Sequence of chain 1.B:
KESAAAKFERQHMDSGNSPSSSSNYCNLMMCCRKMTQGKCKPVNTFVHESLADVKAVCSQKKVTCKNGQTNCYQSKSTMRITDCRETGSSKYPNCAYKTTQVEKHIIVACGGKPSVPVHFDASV

The protein below binds the small molecule below.
Small molecule (SMILES): O=c1ccn([C@@H]2OC(CO)[C@@H](OP(=O)(O)O)[C@@H]2O)c(=O)[nH]1

Binding-site contacts:
Ligand atom O3' contacts residue HIS119 of chain 1.B at 4.1 Å.
Ligand atom C2' contacts residue PHE120 of chain 1.B at 3.6 Å (hydrophobic).
Ligand atom O2 contacts residue VAL43 of chain 1.B at 3.8 Å.
Ligand atom C2' contacts residue HIS119 of chain 1.B at 4.1 Å.
Ligand atom O4 contacts residue PHE120 of chain 1.B at 3.6 Å.
Ligand atom C5 contacts residue ASP121 of chain 1.B at 4.0 Å.
Ligand atom C4 contacts residue VAL43 of chain 1.B at 4.0 Å (hydrophobic).
Ligand atom O4 contacts residue SER123 of chain 1.B at 4.2 Å.
Ligand atom C1' contacts residue LYS41 of chain 1.B at 4.1 Å.
Ligand atom O4 contacts residue ARG85 of chain 1.B at 4.1 Å.
Ligand atom O2P contacts residue HIS119 of chain 1.B at 3.1 Å.
Ligand atom C4 contacts residue PHE120 of chain 1.B at 3.7 Å (hydrophobic).
Ligand atom C5 contacts residue VAL43 of chain 1.B at 4.1 Å (hydrophobic).
Ligand atom C2' contacts residue LYS41 of chain 1.B at 4.1 Å.
Ligand atom C2 contacts residue VAL43 of chain 1.B at 4.0 Å (hydrophobic).
Ligand atom O2' contacts residue HIS119 of chain 1.B at 3.4 Å (h-bond).
Ligand atom O3P contacts residue HIS119 of chain 1.B at 3.3 Å.
Ligand atom O2 contacts residue ASN44 of chain 1.B at 3.2 Å.
Ligand atom C2 contacts residue THR45 of chain 1.B at 3.6 Å.
Ligand atom O2 contacts residue HIS12 of chain 1.A at 3.5 Å.
Ligand atom C2 contacts residue PHE120 of chain 1.B at 3.7 Å (hydrophobic).
Ligand atom O2 contacts residue PHE120 of chain 1.B at 3.9 Å.
Ligand atom O4 contacts residue ALA122 of chain 1.B at 4.1 Å.
Ligand atom O4 contacts residue THR45 of chain 1.B at 3.5 Å (h-bond).
Ligand atom O3' contacts residue LYS41 of chain 1.B at 3.4 Å.
Ligand atom N1 contacts residue VAL43 of chain 1.B at 3.9 Å.
Ligand atom N3 contacts residue PHE120 of chain 1.B at 3.3 Å.
Ligand atom N3 contacts residue VAL43 of chain 1.B at 4.0 Å.
Ligand atom C2 contacts residue ASN44 of chain 1.B at 3.9 Å.
Ligand atom C6 contacts residue VAL43 of chain 1.B at 4.2 Å (hydrophobic).
Ligand atom O4' contacts residue VAL43 of chain 1.B at 3.5 Å (h-bond).
Ligand atom O3P contacts residue GLN11 of chain 1.A at 3.8 Å.
Ligand atom C1' contacts residue VAL43 of chain 1.B at 3.5 Å (hydrophobic).
Ligand atom O2' contacts residue PHE120 of chain 1.B at 2.3 Å (h-bond).
Ligand atom C3' contacts residue HIS119 of chain 1.B at 3.7 Å.
Ligand atom C4 contacts residue THR45 of chain 1.B at 3.5 Å.
Ligand atom N3 contacts residue THR45 of chain 1.B at 2.7 Å (h-bond).
Ligand atom O2 contacts residue THR45 of chain 1.B at 2.9 Å (h-bond).
Ligand atom O1P contacts residue LYS41 of chain 1.B at 4.2 Å.
Ligand atom P contacts residue HIS119 of chain 1.B at 3.7 Å.

Sequence of chain 1.A:
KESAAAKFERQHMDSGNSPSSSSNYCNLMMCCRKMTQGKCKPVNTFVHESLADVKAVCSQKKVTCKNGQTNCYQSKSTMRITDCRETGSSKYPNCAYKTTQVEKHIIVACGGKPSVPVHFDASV